Sequence of chain 1.B:
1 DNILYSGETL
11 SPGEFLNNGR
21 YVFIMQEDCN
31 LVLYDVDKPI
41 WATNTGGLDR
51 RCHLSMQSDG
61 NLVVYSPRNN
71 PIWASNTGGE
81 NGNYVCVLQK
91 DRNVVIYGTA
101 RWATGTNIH

Binding-site contacts:
Ligand atom O2 contacts residue ASP91 of chain 2.B at 2.7 Å (salt-bridge).
Ligand atom C6 contacts residue ASN83 of chain 1.B at 4.2 Å.
Ligand atom C5 contacts residue ASN83 of chain 1.B at 3.7 Å.
Ligand atom O3 contacts residue TYR97 of chain 2.B at 3.4 Å (h-bond).
Ligand atom O4 contacts residue ASN107 of chain 1.B at 3.7 Å.
Ligand atom C1 contacts residue ASN93 of chain 2.B at 4.0 Å.
Ligand atom C2 contacts residue ASN83 of chain 1.B at 3.8 Å.
Ligand atom C6 contacts residue ASN93 of chain 2.B at 3.9 Å.
Ligand atom C4 contacts residue GLN89 of chain 2.B at 4.3 Å.
Ligand atom O2 contacts residue ASN107 of chain 1.B at 3.8 Å.
Ligand atom O3 contacts residue ASP91 of chain 2.B at 4.1 Å.
Ligand atom O6 contacts residue ALA103 of chain 1.B at 4.2 Å.
Ligand atom C3 contacts residue TYR97 of chain 2.B at 4.1 Å (hydrophobic).
Ligand atom C6 contacts residue ALA103 of chain 1.B at 4.0 Å (hydrophobic).
Ligand atom O4 contacts residue TYR97 of chain 2.B at 2.9 Å (h-bond).
Ligand atom O4 contacts residue ASN83 of chain 1.B at 3.2 Å.
Ligand atom O2 contacts residue ASN93 of chain 2.B at 3.1 Å (h-bond).
Ligand atom O3 contacts residue ASN83 of chain 1.B at 4.2 Å.
Ligand atom C3 contacts residue PO41 of chain 2.M at 3.6 Å.
Ligand atom C4 contacts residue ASN93 of chain 2.B at 4.1 Å.
Ligand atom C2 contacts residue GLN89 of chain 2.B at 4.2 Å.
Ligand atom O3 contacts residue PO41 of chain 2.M at 2.9 Å (h-bond).
Ligand atom C5 contacts residue ASN93 of chain 2.B at 3.9 Å.
Ligand atom O3 contacts residue GLN89 of chain 2.B at 3.0 Å (h-bond).
Ligand atom O2 contacts residue ASN83 of chain 1.B at 2.8 Å (h-bond).
Ligand atom C3 contacts residue GLN89 of chain 2.B at 4.0 Å.
Ligand atom C3 contacts residue ASN83 of chain 1.B at 4.1 Å.
Ligand atom C6 contacts residue VAL95 of chain 2.B at 4.3 Å (hydrophobic).
Ligand atom C4 contacts residue VAL95 of chain 2.B at 4.0 Å (hydrophobic).
Ligand atom C2 contacts residue PO41 of chain 2.M at 3.9 Å.
Ligand atom O4 contacts residue ALA100 of chain 1.B at 4.1 Å.
Ligand atom C2 contacts residue ASN93 of chain 2.B at 4.0 Å.
Ligand atom O5 contacts residue ASN93 of chain 2.B at 3.2 Å (h-bond).
Ligand atom C4 contacts residue TYR97 of chain 2.B at 3.8 Å (hydrophobic).
Ligand atom C6 contacts residue ALA100 of chain 1.B at 4.3 Å (hydrophobic).
Ligand atom O2 contacts residue GLN89 of chain 2.B at 3.4 Å (h-bond).
Ligand atom C2 contacts residue ASP91 of chain 2.B at 3.5 Å.
Ligand atom O4 contacts residue VAL95 of chain 2.B at 4.1 Å.
Ligand atom C1 contacts residue ASN107 of chain 1.B at 4.0 Å.
Ligand atom C4 contacts residue ASN83 of chain 1.B at 4.1 Å.

The small molecule below binds the protein below.
Small molecule (SMILES): O=C1O[C@H](CO)[C@@H](O)[C@H](O[C@H]2O[C@H](CO)[C@@H](O)[C@H](O)[C@@H]2O)[C@@H]1O

Sequence of chain 2.B:
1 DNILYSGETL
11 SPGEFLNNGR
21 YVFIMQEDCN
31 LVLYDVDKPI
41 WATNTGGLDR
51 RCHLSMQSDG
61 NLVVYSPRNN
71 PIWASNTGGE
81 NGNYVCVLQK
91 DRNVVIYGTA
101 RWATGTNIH